Sequence of chain 2.A:
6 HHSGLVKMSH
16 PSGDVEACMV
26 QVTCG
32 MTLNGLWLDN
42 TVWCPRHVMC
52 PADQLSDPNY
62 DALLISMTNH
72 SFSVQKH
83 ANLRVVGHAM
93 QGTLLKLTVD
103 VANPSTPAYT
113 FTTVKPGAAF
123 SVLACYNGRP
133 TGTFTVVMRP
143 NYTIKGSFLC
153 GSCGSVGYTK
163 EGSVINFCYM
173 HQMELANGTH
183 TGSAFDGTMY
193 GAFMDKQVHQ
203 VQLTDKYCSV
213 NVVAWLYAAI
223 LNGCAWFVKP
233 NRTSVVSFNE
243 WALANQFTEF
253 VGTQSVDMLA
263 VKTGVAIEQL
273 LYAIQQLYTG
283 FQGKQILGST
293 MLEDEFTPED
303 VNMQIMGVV

Binding-site contacts:
Ligand atom O09 contacts residue AW41 of chain 2.D at 1.3 Å.
Ligand atom CL1 contacts residue AW41 of chain 2.D at 0.0 Å.
Ligand atom O16 contacts residue HIS173 of chain 2.A at 2.8 Å (h-bond).
Ligand atom O17 contacts residue AW41 of chain 2.D at 0.0 Å (h-bond).
Ligand atom O09 contacts residue CYS155 of chain 2.A at 2.7 Å (h-bond).
Ligand atom C20 contacts residue AW41 of chain 2.D at 0.0 Å.
Ligand atom O01 contacts residue GLU176 of chain 2.A at 2.9 Å (salt-bridge).
Ligand atom C07 contacts residue CYS155 of chain 2.A at 2.7 Å (hydrophobic).
Ligand atom C21 contacts residue AW41 of chain 2.D at 0.0 Å.
Ligand atom O01 contacts residue AW41 of chain 2.D at 0.0 Å (h-bond).
Ligand atom C24 contacts residue AW41 of chain 2.D at 0.0 Å.
Ligand atom N03 contacts residue GLN199 of chain 2.A at 3.0 Å (h-bond).
Ligand atom C29 contacts residue AW41 of chain 2.D at 0.0 Å.
Ligand atom N06 contacts residue AW41 of chain 2.D at 0.0 Å (h-bond).
Ligand atom C18 contacts residue AW41 of chain 2.D at 0.0 Å.
Ligand atom C08 contacts residue AW41 of chain 2.D at 0.1 Å.
Ligand atom O09 contacts residue HIS48 of chain 2.A at 2.9 Å (h-bond).
Ligand atom C31 contacts residue AW41 of chain 2.D at 0.0 Å.
Ligand atom C15 contacts residue AW41 of chain 2.D at 0.0 Å.
Ligand atom C10 contacts residue AW41 of chain 2.D at 0.0 Å.
Ligand atom C05 contacts residue AW41 of chain 2.D at 0.0 Å.
Ligand atom C30 contacts residue AW41 of chain 2.D at 0.0 Å.
Ligand atom C25 contacts residue AW41 of chain 2.D at 0.0 Å.
Ligand atom O16 contacts residue AW41 of chain 2.D at 0.1 Å (h-bond).
Ligand atom C11 contacts residue AW41 of chain 2.D at 0.0 Å.
Ligand atom C23 contacts residue AW41 of chain 2.D at 0.0 Å.
Ligand atom C04 contacts residue AW41 of chain 2.D at 0.0 Å.
Ligand atom N06 contacts residue GLN174 of chain 2.A at 3.0 Å (h-bond).
Ligand atom C27 contacts residue AW41 of chain 2.D at 0.0 Å.
Ligand atom N13 contacts residue AW41 of chain 2.D at 0.0 Å (h-bond).
Ligand atom C19 contacts residue AW41 of chain 2.D at 0.0 Å.
Ligand atom C02 contacts residue AW41 of chain 2.D at 0.0 Å.
Ligand atom N06 contacts residue CYS155 of chain 2.A at 3.0 Å (h-bond).
Ligand atom C08 contacts residue CYS155 of chain 2.A at 1.8 Å (hydrophobic).
Ligand atom N03 contacts residue AW41 of chain 2.D at 0.1 Å (h-bond).
Ligand atom C12 contacts residue AW41 of chain 2.D at 0.1 Å.
Ligand atom C26 contacts residue AW41 of chain 2.D at 0.0 Å.
Ligand atom C14 contacts residue AW41 of chain 2.D at 0.0 Å.
Ligand atom O22 contacts residue AW41 of chain 2.D at 0.0 Å (h-bond).
Ligand atom C07 contacts residue AW41 of chain 2.D at 0.0 Å.

This small molecule binds to this protein.
Small molecule (SMILES): CC(C)C[C@H](NC(=O)OCCc1cccc(Cl)c1)C(=O)N[C@@H](C[C@@H]1CCNC1=O)[C@H](O)S(=O)(=O)O